Binding-site contacts:
Ligand atom O2U contacts residue LYS189 of chain 1.B at 3.1 Å.
Ligand atom O1A contacts residue ARG128 of chain 1.B at 2.8 Å (salt-bridge).
Ligand atom C1 contacts residue ARG128 of chain 1.B at 3.6 Å.
Ligand atom N3U contacts residue ARG228 of chain 1.B at 3.6 Å (salt-bridge).
Ligand atom O3 contacts residue SO41 of chain 1.K at 3.5 Å (h-bond).
Ligand atom O4D contacts residue GLU163 of chain 1.B at 3.3 Å (salt-bridge).
Ligand atom O1B contacts residue TRP127 of chain 1.B at 3.5 Å (h-bond).
Ligand atom O2E contacts residue ASP106 of chain 1.B at 3.4 Å (salt-bridge).
Ligand atom C6U contacts residue ARG228 of chain 1.B at 3.5 Å.
Ligand atom N3U contacts residue GLU163 of chain 1.B at 3.0 Å (salt-bridge).
Ligand atom O2B contacts residue ARG228 of chain 1.B at 2.8 Å (salt-bridge).
Ligand atom N1U contacts residue GLU163 of chain 1.B at 3.5 Å (salt-bridge).
Ligand atom O7 contacts residue TRP127 of chain 1.B at 2.9 Å (h-bond).
Ligand atom O2E contacts residue THR104 of chain 1.B at 3.4 Å.
Ligand atom O1E contacts residue HIS71 of chain 1.B at 3.4 Å.
Ligand atom O2E contacts residue ALA107 of chain 1.B at 2.9 Å (h-bond).
Ligand atom O4D contacts residue VAL164 of chain 1.B at 3.5 Å.
Ligand atom O1E contacts residue ALA107 of chain 1.B at 3.4 Å.
Ligand atom O2U contacts residue GLU163 of chain 1.B at 3.2 Å (salt-bridge).
Ligand atom C4 contacts residue SO41 of chain 1.K at 3.5 Å.
Ligand atom O1A contacts residue TRP127 of chain 1.B at 3.0 Å (h-bond).
Ligand atom O1B contacts residue ARG228 of chain 1.B at 3.2 Å (salt-bridge).
Ligand atom O2E contacts residue ALA105 of chain 1.B at 2.6 Å (h-bond).
Ligand atom C2U contacts residue GLU163 of chain 1.B at 3.3 Å.
Ligand atom O7 contacts residue GLY126 of chain 1.B at 3.2 Å.
Ligand atom C3E contacts residue TYR227 of chain 1.B at 3.5 Å (hydrophobic).
Ligand atom O5 contacts residue ARG128 of chain 1.B at 2.9 Å (salt-bridge).
Ligand atom C5U contacts residue ARG228 of chain 1.B at 3.3 Å.
Ligand atom C1E contacts residue ALA107 of chain 1.B at 3.3 Å (hydrophobic).
Ligand atom O4 contacts residue SO41 of chain 1.K at 3.0 Å (h-bond).
Ligand atom C3D contacts residue GLU167 of chain 1.B at 3.4 Å.
Ligand atom O6 contacts residue ARG128 of chain 1.B at 3.4 Å (salt-bridge).
Ligand atom C3E contacts residue SO41 of chain 1.K at 3.6 Å.
Ligand atom O3 contacts residue HIS71 of chain 1.B at 3.1 Å.
Ligand atom C4U contacts residue ARG228 of chain 1.B at 3.4 Å.
Ligand atom O1E contacts residue HIS124 of chain 1.B at 2.9 Å (h-bond).
Ligand atom O3D contacts residue GLU167 of chain 1.B at 2.6 Å (salt-bridge).
Ligand atom C5D contacts residue TRP127 of chain 1.B at 3.4 Å (hydrophobic).
Ligand atom O3D contacts residue GLY165 of chain 1.B at 2.9 Å (h-bond).
Ligand atom O4D contacts residue ARG228 of chain 1.B at 3.3 Å (salt-bridge).

Sequence of chain 1.B:
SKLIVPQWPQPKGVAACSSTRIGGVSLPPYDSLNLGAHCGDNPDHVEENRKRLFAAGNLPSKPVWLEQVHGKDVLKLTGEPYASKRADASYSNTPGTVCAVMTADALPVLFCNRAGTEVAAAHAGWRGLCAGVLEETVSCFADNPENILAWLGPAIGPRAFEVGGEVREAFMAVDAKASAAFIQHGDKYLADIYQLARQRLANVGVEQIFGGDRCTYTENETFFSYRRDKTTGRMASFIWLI

This protein binds this small molecule.
Small molecule (SMILES): CC(=O)N[C@H]1[C@@H](O[P](=O)(O)O[P](=O)(O)OC[C@H]2O[C@@H](n3ccc(=O)[nH]c3=O)[C@H](O)[C@@H]2O)O[C@H](CO)[C@@H](O)[C@@H]1O[C@H](C)C(=O)O